Sequence of chain 2.A:
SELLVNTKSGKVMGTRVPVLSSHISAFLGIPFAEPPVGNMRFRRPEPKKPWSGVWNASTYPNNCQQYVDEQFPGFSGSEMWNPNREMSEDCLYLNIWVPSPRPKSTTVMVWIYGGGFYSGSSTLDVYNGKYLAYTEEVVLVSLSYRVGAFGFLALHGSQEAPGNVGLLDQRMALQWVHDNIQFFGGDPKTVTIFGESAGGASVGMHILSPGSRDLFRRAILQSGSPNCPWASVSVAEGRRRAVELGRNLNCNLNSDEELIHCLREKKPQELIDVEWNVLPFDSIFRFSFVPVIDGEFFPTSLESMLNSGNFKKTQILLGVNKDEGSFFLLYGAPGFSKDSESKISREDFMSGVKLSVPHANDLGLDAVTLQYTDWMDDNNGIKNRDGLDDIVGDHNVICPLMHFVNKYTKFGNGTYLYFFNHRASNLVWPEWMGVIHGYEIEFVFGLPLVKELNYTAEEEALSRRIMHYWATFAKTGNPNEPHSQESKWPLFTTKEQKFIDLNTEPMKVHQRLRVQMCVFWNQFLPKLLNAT

Binding-site contacts:
Ligand atom C8 contacts residue ASN457 of chain 2.A at 4.2 Å.
Ligand atom N2 contacts residue GLU455 of chain 2.A at 3.8 Å.
Ligand atom C7 contacts residue GLU455 of chain 2.A at 4.4 Å.
Ligand atom C1 contacts residue ASN457 of chain 2.A at 1.5 Å.
Ligand atom O5 contacts residue ASN457 of chain 2.A at 2.7 Å (h-bond).
Ligand atom O7 contacts residue ASN457 of chain 2.A at 3.6 Å (h-bond).
Ligand atom C4 contacts residue ASN457 of chain 2.A at 4.4 Å.
Ligand atom C2 contacts residue ASN457 of chain 2.A at 2.5 Å.
Ligand atom C5 contacts residue ASN457 of chain 2.A at 3.9 Å.
Ligand atom C7 contacts residue ASN457 of chain 2.A at 3.2 Å.
Ligand atom N2 contacts residue ASN457 of chain 2.A at 2.7 Å (h-bond).
Ligand atom C1 contacts residue GLU455 of chain 2.A at 4.2 Å.
Ligand atom C3 contacts residue ASN457 of chain 2.A at 3.8 Å.
Ligand atom C8 contacts residue GLU455 of chain 2.A at 4.1 Å.

This small molecule binds to this protein.
Small molecule (SMILES): CC(=O)N[C@@H]1[C@@H](O)[C@H](O)[C@@H](CO)O[C@H]1O